Binding-site contacts:
Ligand atom O1A contacts residue SER401 of chain 1.D at 3.5 Å (h-bond).
Ligand atom O1B contacts residue LYS400 of chain 1.D at 2.6 Å (salt-bridge).
Ligand atom O3G contacts residue SER396 of chain 1.D at 3.6 Å.
Ligand atom O2B contacts residue LYS400 of chain 1.D at 2.7 Å (salt-bridge).
Ligand atom C5 contacts residue TYR359 of chain 1.D at 3.6 Å (hydrophobic).
Ligand atom N7 contacts residue TYR359 of chain 1.D at 3.3 Å.
Ligand atom C5' contacts residue GLY399 of chain 1.D at 3.5 Å.
Ligand atom O1A contacts residue THR402 of chain 1.D at 2.8 Å (h-bond).
Ligand atom O4' contacts residue TYR359 of chain 1.D at 3.5 Å.
Ligand atom C4' contacts residue ALA376 of chain 1.D at 3.8 Å (hydrophobic).
Ligand atom O1B contacts residue GLY397 of chain 1.D at 2.9 Å (h-bond).
Ligand atom N3 contacts residue TYR359 of chain 1.D at 3.7 Å.
Ligand atom C2 contacts residue TYR359 of chain 1.D at 3.7 Å (hydrophobic).
Ligand atom O1B contacts residue GLU395 of chain 1.D at 3.3 Å (salt-bridge).
Ligand atom O3A contacts residue GLY399 of chain 1.D at 3.3 Å (h-bond).
Ligand atom O1A contacts residue GLY399 of chain 1.D at 3.4 Å.
Ligand atom O1B contacts residue SER398 of chain 1.D at 2.6 Å (h-bond).
Ligand atom C4 contacts residue TYR359 of chain 1.D at 3.5 Å (hydrophobic).
Ligand atom O2G contacts residue LYS400 of chain 1.D at 3.6 Å.
Ligand atom O1B contacts residue GLY399 of chain 1.D at 3.2 Å (h-bond).
Ligand atom O1G contacts residue MG1 of chain 1.G at 3.0 Å.
Ligand atom C8 contacts residue TYR359 of chain 1.D at 3.4 Å (hydrophobic).
Ligand atom O2G contacts residue MG1 of chain 1.G at 2.9 Å.
Ligand atom O2G contacts residue GLN445 of chain 1.D at 3.4 Å (h-bond).
Ligand atom O3G contacts residue LYS400 of chain 1.D at 3.3 Å (salt-bridge).
Ligand atom N3 contacts residue VAL374 of chain 1.D at 3.3 Å.
Ligand atom C6 contacts residue TYR359 of chain 1.D at 3.6 Å (hydrophobic).
Ligand atom O2B contacts residue SER401 of chain 1.D at 2.8 Å (h-bond).
Ligand atom N3B contacts residue MG1 of chain 1.G at 2.9 Å.
Ligand atom N9 contacts residue TYR359 of chain 1.D at 3.3 Å.
Ligand atom O1B contacts residue SER396 of chain 1.D at 3.8 Å.
Ligand atom C5' contacts residue GLY397 of chain 1.D at 3.6 Å.
Ligand atom PG contacts residue MG1 of chain 1.G at 3.0 Å.
Ligand atom O2A contacts residue MG1 of chain 1.G at 3.5 Å.
Ligand atom PB contacts residue GLY399 of chain 1.D at 3.5 Å.
Ligand atom C1' contacts residue TYR359 of chain 1.D at 3.8 Å (hydrophobic).
Ligand atom O2B contacts residue GLY399 of chain 1.D at 3.4 Å.
Ligand atom O1G contacts residue GLN445 of chain 1.D at 3.0 Å (h-bond).
Ligand atom PB contacts residue LYS400 of chain 1.D at 3.4 Å.
Ligand atom O4' contacts residue ALA376 of chain 1.D at 3.3 Å.

Sequence of chain 1.D:
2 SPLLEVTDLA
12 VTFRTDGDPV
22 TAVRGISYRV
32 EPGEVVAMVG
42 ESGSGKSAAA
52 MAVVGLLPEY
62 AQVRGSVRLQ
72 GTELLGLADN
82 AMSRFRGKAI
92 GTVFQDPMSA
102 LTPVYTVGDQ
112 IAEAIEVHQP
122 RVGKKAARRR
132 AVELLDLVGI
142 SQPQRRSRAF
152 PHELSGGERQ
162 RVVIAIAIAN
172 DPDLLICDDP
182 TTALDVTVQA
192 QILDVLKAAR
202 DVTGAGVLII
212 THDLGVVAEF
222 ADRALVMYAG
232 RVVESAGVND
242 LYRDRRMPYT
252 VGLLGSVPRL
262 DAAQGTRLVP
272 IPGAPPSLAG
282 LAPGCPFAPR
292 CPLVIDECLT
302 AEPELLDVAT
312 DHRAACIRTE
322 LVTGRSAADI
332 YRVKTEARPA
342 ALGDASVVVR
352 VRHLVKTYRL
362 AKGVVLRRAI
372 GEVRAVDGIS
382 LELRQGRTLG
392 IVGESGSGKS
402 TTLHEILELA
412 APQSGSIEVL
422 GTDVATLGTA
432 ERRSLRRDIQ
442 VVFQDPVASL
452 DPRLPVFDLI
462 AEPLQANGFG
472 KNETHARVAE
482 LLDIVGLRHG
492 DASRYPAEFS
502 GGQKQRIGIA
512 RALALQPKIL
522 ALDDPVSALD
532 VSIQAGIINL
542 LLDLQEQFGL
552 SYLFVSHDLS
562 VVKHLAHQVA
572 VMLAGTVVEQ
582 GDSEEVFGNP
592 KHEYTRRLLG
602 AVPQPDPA

A protein and the small-molecule ligand that binds it are described below.
Small molecule (SMILES): Nc1ncnc2c1ncn2[C@@H]1O[C@H](CO[P](=O)(O)O[P](=O)(O)NP(=O)(O)O)[C@@H](O)[C@H]1O